A small-molecule ligand and the protein it binds are described below.
Small molecule (SMILES): Cc1cccc(CC(=O)n2ccc3c(F)c(-c4cn(C)c5ncnc(N)c45)ccc32)n1

Binding-site contacts:
Ligand atom N03 contacts residue LEU13 of chain 1.A at 3.7 Å.
Ligand atom C11 contacts residue MET94 of chain 1.A at 3.8 Å (hydrophobic).
Ligand atom C03 contacts residue TYR68 of chain 1.A at 3.5 Å (hydrophobic).
Ligand atom C04 contacts residue TYR68 of chain 1.A at 3.7 Å (hydrophobic).
Ligand atom N04 contacts residue ALA34 of chain 1.A at 3.7 Å.
Ligand atom C13 contacts residue VAL66 of chain 1.A at 3.8 Å (hydrophobic).
Ligand atom N05 contacts residue VAL66 of chain 1.A at 3.6 Å.
Ligand atom C20 contacts residue CYS97 of chain 1.A at 3.4 Å (hydrophobic).
Ligand atom C01 contacts residue TYR68 of chain 1.A at 3.9 Å (hydrophobic).
Ligand atom C07 contacts residue PHE162 of chain 1.A at 3.6 Å (hydrophobic).
Ligand atom N01 contacts residue ASP161 of chain 1.A at 3.3 Å (salt-bridge).
Ligand atom F contacts residue VAL21 of chain 1.A at 3.5 Å.
Ligand atom N04 contacts residue LEU96 of chain 1.A at 3.7 Å.
Ligand atom C13 contacts residue ASP161 of chain 1.A at 3.7 Å.
Ligand atom C22 contacts residue ALA34 of chain 1.A at 3.8 Å (hydrophobic).
Ligand atom N05 contacts residue ALA34 of chain 1.A at 3.7 Å.
Ligand atom O contacts residue GLY160 of chain 1.A at 3.6 Å.
Ligand atom C12 contacts residue ASP161 of chain 1.A at 3.6 Å.
Ligand atom C11 contacts residue ASP161 of chain 1.A at 3.4 Å.
Ligand atom C21 contacts residue GLN95 of chain 1.A at 3.7 Å.
Ligand atom C10 contacts residue ASP161 of chain 1.A at 3.0 Å.
Ligand atom O contacts residue PHE162 of chain 1.A at 3.7 Å.
Ligand atom C02 contacts residue LEU57 of chain 1.A at 3.5 Å (hydrophobic).
Ligand atom C18 contacts residue PHE150 of chain 1.A at 3.8 Å (hydrophobic).
Ligand atom N02 contacts residue PHE150 of chain 1.A at 3.5 Å.
Ligand atom C03 contacts residue ALA58 of chain 1.A at 3.8 Å (hydrophobic).
Ligand atom C03 contacts residue LEU57 of chain 1.A at 3.5 Å (hydrophobic).
Ligand atom N04 contacts residue GLN95 of chain 1.A at 3.7 Å.
Ligand atom C19 contacts residue PHE150 of chain 1.A at 3.7 Å (hydrophobic).
Ligand atom C20 contacts residue LEU96 of chain 1.A at 3.8 Å (hydrophobic).
Ligand atom C21 contacts residue ALA34 of chain 1.A at 3.5 Å (hydrophobic).
Ligand atom C01 contacts residue ILE92 of chain 1.A at 3.8 Å (hydrophobic).
Ligand atom C17 contacts residue PHE150 of chain 1.A at 3.7 Å (hydrophobic).
Ligand atom C09 contacts residue ASP161 of chain 1.A at 3.0 Å.
Ligand atom C05 contacts residue MET94 of chain 1.A at 3.7 Å (hydrophobic).
Ligand atom C04 contacts residue LEU57 of chain 1.A at 3.4 Å (hydrophobic).
Ligand atom F contacts residue LYS36 of chain 1.A at 3.8 Å.
Ligand atom N04 contacts residue CYS97 of chain 1.A at 2.8 Å (h-bond).
Ligand atom N contacts residue LEU57 of chain 1.A at 3.7 Å.
Ligand atom N05 contacts residue GLN95 of chain 1.A at 2.8 Å (h-bond).

Sequence of chain 1.A:
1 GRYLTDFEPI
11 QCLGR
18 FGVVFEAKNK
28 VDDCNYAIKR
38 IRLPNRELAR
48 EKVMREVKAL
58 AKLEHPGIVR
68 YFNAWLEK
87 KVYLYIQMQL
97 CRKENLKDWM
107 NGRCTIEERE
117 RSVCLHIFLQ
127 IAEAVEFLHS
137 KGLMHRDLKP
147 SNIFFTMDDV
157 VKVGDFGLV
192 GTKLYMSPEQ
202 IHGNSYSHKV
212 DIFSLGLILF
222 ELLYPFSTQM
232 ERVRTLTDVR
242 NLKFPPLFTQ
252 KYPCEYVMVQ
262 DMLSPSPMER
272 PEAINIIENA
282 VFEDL